Sequence of chain 1.E:
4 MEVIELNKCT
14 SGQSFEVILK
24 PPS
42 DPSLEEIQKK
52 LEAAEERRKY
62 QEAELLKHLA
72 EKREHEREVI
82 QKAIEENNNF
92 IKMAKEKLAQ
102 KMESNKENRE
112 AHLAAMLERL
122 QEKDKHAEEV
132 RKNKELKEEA

Binding-site contacts:
Ligand atom C2 contacts residue ARG162 of chain 1.D at 3.7 Å.
Ligand atom C4 contacts residue PRO160 of chain 1.D at 3.6 Å (hydrophobic).
Ligand atom C7 contacts residue ASP161 of chain 1.D at 3.8 Å.
Ligand atom C1 contacts residue ARG156 of chain 1.D at 3.8 Å.
Ligand atom N1 contacts residue PRO160 of chain 1.D at 4.0 Å.
Ligand atom C7 contacts residue PRO160 of chain 1.D at 3.6 Å (hydrophobic).
Ligand atom C11 contacts residue LEU114 of chain 1.E at 3.5 Å (hydrophobic).
Ligand atom N1 contacts residue ASP197 of chain 1.D at 2.9 Å (salt-bridge).
Ligand atom C6 contacts residue ASP197 of chain 1.D at 3.6 Å.
Ligand atom C6 contacts residue ASP161 of chain 1.D at 3.7 Å.
Ligand atom S1 contacts residue GLY410 of chain 1.C at 3.3 Å (h-bond).
Ligand atom C12 contacts residue GLY410 of chain 1.C at 3.3 Å.
Ligand atom C2 contacts residue ASP197 of chain 1.D at 3.3 Å.
Ligand atom C5 contacts residue ASP197 of chain 1.D at 3.7 Å.
Ligand atom C3 contacts residue ARG162 of chain 1.D at 4.2 Å.
Ligand atom C1 contacts residue ASP197 of chain 1.D at 3.4 Å.
Ligand atom C12 contacts residue HIS113 of chain 1.E at 4.2 Å.
Ligand atom C1 contacts residue ASN195 of chain 1.D at 3.3 Å.
Ligand atom C8 contacts residue ARG251 of chain 1.D at 4.1 Å.
Ligand atom C1 contacts residue THR196 of chain 1.D at 4.2 Å.
Ligand atom C12 contacts residue LEU114 of chain 1.E at 4.1 Å (hydrophobic).
Ligand atom C10 contacts residue LEU114 of chain 1.E at 4.1 Å (hydrophobic).
Ligand atom C6 contacts residue ARG251 of chain 1.D at 4.0 Å.
Ligand atom O1 contacts residue ASP161 of chain 1.D at 3.5 Å (salt-bridge).
Ligand atom O1 contacts residue ARG251 of chain 1.D at 3.0 Å (salt-bridge).
Ligand atom C3 contacts residue PRO160 of chain 1.D at 3.2 Å (hydrophobic).
Ligand atom C7 contacts residue ASP197 of chain 1.D at 3.2 Å.
Ligand atom C10 contacts residue MET117 of chain 1.E at 3.5 Å (hydrophobic).
Ligand atom C3 contacts residue ARG156 of chain 1.D at 3.6 Å.
Ligand atom C10 contacts residue PRO160 of chain 1.D at 3.6 Å (hydrophobic).
Ligand atom C8 contacts residue ASP161 of chain 1.D at 3.9 Å.
Ligand atom C11 contacts residue MET117 of chain 1.E at 3.3 Å (hydrophobic).
Ligand atom N2 contacts residue ASP197 of chain 1.D at 4.2 Å.
Ligand atom C2 contacts residue PRO160 of chain 1.D at 4.0 Å (hydrophobic).
Ligand atom N2 contacts residue PRO160 of chain 1.D at 4.1 Å.
Ligand atom N1 contacts residue ARG162 of chain 1.D at 3.9 Å.
Ligand atom C6 contacts residue ILE163 of chain 1.D at 3.9 Å (hydrophobic).
Ligand atom C4 contacts residue ASP197 of chain 1.D at 3.6 Å.
Ligand atom C7 contacts residue ARG162 of chain 1.D at 3.0 Å.
Ligand atom C6 contacts residue ARG162 of chain 1.D at 4.0 Å.

Sequence of chain 1.D:
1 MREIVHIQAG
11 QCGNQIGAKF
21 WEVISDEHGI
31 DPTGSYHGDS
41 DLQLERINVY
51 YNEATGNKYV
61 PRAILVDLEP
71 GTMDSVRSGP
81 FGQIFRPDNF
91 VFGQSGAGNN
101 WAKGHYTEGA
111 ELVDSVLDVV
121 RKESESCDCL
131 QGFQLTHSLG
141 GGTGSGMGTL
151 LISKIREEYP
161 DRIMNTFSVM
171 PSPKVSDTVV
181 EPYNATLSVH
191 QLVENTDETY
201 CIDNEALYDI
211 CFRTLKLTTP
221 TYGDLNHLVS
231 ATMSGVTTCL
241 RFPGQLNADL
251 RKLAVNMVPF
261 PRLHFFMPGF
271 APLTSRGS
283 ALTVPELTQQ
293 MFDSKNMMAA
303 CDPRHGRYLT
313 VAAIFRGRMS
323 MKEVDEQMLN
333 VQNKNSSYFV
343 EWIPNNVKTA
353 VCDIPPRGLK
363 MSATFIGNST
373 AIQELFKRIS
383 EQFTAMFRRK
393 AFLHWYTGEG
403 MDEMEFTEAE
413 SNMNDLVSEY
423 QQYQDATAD

This small molecule binds to this protein.
Small molecule (SMILES): CC(C)N1CCN(C(=O)c2cccs2)CC1

Sequence of chain 1.C:
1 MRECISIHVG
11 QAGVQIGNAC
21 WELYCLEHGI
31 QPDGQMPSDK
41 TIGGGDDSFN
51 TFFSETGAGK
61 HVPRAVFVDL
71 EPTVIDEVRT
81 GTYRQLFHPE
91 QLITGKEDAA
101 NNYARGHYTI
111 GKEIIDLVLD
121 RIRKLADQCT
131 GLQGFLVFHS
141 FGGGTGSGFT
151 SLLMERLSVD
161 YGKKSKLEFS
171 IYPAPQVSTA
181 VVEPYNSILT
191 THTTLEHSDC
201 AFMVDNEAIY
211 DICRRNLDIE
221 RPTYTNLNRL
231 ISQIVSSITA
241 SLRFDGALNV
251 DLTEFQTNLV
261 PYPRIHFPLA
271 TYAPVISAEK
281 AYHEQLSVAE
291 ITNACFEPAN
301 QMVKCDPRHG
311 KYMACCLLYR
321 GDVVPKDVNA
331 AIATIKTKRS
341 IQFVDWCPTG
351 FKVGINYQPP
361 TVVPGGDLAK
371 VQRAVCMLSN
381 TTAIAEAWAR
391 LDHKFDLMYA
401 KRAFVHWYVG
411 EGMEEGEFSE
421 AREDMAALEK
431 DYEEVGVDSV